Binding-site contacts:
Ligand atom O8 contacts residue GLN513 of chain 1.C at 3.9 Å.
Ligand atom C13 contacts residue ARG540 of chain 1.C at 3.6 Å.
Ligand atom C9 contacts residue ILE572 of chain 1.C at 3.7 Å (hydrophobic).
Ligand atom C30 contacts residue ARG529 of chain 1.C at 3.8 Å.
Ligand atom C43 contacts residue ASN568 of chain 1.C at 3.5 Å.
Ligand atom C15 contacts residue ARG529 of chain 1.C at 3.4 Å.
Ligand atom O12 contacts residue ASN568 of chain 1.C at 4.0 Å.
Ligand atom C4 contacts residue ASN568 of chain 1.C at 3.7 Å.
Ligand atom C19 contacts residue ASP516 of chain 1.C at 3.6 Å.
Ligand atom C37 contacts residue SER509 of chain 1.C at 3.9 Å.
Ligand atom C14 contacts residue LEU533 of chain 1.C at 3.5 Å (hydrophobic).
Ligand atom C1 contacts residue ILE572 of chain 1.C at 3.3 Å (hydrophobic).
Ligand atom O2 contacts residue ILE572 of chain 1.C at 3.8 Å.
Ligand atom O1 contacts residue ILE572 of chain 1.C at 3.2 Å.
Ligand atom C32 contacts residue PHE514 of chain 1.C at 3.5 Å (hydrophobic).
Ligand atom O8 contacts residue PHE514 of chain 1.C at 2.9 Å.
Ligand atom C3 contacts residue ASN568 of chain 1.C at 3.8 Å.
Ligand atom O10 contacts residue PHE514 of chain 1.C at 3.5 Å (h-bond).
Ligand atom C7 contacts residue LEU533 of chain 1.C at 3.9 Å (hydrophobic).
Ligand atom C35 contacts residue PHE514 of chain 1.C at 4.0 Å (hydrophobic).
Ligand atom O2 contacts residue SER531 of chain 1.C at 2.6 Å (h-bond).
Ligand atom C37 contacts residue SER512 of chain 1.C at 4.0 Å.
Ligand atom O11 contacts residue ARG529 of chain 1.C at 2.7 Å (salt-bridge).
Ligand atom C2 contacts residue ILE572 of chain 1.C at 3.9 Å (hydrophobic).
Ligand atom O10 contacts residue GLN513 of chain 1.C at 3.4 Å (h-bond).
Ligand atom O2 contacts residue GLN513 of chain 1.C at 3.3 Å (h-bond).
Ligand atom C34 contacts residue GLN513 of chain 1.C at 3.4 Å.
Ligand atom C8 contacts residue SER531 of chain 1.C at 3.9 Å.
Ligand atom C17 contacts residue ARG529 of chain 1.C at 4.0 Å.
Ligand atom C16 contacts residue ARG529 of chain 1.C at 3.2 Å.
Ligand atom C20 contacts residue ASP516 of chain 1.C at 3.7 Å.
Ligand atom O4 contacts residue ARG540 of chain 1.C at 3.4 Å (salt-bridge).
Ligand atom C8 contacts residue ILE572 of chain 1.C at 3.9 Å (hydrophobic).
Ligand atom C11 contacts residue ARG540 of chain 1.C at 3.8 Å.
Ligand atom C37 contacts residue GLN510 of chain 1.C at 3.7 Å.
Ligand atom O1 contacts residue GLN513 of chain 1.C at 4.0 Å.
Ligand atom O9 contacts residue GLN513 of chain 1.C at 3.5 Å (h-bond).
Ligand atom O1 contacts residue ARG529 of chain 1.C at 3.5 Å.
Ligand atom O10 contacts residue HIS526 of chain 1.C at 3.9 Å.
Ligand atom C8 contacts residue GLN513 of chain 1.C at 3.8 Å.

Sequence of chain 1.C:
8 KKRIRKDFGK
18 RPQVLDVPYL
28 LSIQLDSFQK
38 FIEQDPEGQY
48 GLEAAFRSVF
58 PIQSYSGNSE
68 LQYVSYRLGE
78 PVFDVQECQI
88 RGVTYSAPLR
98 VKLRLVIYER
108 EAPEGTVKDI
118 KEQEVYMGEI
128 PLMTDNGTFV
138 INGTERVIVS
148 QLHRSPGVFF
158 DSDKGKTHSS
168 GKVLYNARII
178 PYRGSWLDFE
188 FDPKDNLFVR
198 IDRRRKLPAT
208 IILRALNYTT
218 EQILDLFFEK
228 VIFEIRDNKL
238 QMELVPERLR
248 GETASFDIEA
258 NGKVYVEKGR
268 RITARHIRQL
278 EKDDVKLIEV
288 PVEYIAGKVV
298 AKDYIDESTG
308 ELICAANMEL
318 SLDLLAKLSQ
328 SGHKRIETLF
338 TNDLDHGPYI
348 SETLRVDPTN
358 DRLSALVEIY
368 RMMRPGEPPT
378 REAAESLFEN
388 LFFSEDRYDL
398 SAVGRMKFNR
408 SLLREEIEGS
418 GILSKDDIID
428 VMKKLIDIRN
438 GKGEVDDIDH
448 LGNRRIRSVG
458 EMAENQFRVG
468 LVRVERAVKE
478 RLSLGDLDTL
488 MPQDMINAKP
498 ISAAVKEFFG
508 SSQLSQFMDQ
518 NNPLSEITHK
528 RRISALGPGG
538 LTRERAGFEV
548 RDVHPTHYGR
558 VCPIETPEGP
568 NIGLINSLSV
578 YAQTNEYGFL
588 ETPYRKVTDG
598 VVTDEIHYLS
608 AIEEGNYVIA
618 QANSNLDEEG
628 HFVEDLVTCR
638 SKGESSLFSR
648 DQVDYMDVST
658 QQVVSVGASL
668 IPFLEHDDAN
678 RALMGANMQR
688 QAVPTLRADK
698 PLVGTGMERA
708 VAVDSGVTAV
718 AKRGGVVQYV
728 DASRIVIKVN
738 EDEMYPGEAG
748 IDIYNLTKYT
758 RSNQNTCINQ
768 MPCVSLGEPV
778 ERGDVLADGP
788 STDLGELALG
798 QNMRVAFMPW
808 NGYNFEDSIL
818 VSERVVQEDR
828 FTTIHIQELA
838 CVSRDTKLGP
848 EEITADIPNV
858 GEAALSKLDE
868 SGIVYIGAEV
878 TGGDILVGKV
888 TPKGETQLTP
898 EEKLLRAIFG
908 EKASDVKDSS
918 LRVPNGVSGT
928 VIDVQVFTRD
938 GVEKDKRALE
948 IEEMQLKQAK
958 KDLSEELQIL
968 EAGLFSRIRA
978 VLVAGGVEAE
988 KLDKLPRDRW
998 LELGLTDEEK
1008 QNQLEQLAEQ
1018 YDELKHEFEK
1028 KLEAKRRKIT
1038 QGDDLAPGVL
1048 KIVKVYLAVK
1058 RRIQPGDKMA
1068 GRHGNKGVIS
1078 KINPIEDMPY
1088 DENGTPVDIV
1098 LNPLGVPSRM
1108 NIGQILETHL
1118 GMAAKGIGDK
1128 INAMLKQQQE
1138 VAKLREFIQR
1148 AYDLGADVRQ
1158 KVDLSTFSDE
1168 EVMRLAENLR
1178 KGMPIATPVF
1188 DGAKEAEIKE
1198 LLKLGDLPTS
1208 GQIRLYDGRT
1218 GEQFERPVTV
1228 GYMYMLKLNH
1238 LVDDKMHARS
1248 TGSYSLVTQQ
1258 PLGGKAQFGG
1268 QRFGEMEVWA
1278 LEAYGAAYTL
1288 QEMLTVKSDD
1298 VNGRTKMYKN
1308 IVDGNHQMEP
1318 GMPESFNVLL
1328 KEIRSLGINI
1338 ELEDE

A protein and the small-molecule ligand that binds it are described below.
Small molecule (SMILES): CO[C@H]1/C=C/O[C@@]2(C)Oc3c(C)c(O)c4c(O)c(c(/C=N/N5CCN(C)CC5)c(O)c4c3C2=O)NC(=O)/C(C)=C\C=C[C@H](C)[C@H](O)[C@@H](C)[C@@H](O)[C@@H](C)[C@H](OC(C)=O)[C@@H]1C